Binding-site contacts:
Ligand atom O6 contacts residue DC1 of chain 6.C at 2.9 Å (h-bond).
Ligand atom OP1 contacts residue ARG251 of chain 12.A at 3.4 Å (salt-bridge).
Ligand atom O4' contacts residue ASP535 of chain 12.A at 3.7 Å.
Ligand atom N2 contacts residue ILE172 of chain 5.A at 3.6 Å.
Ligand atom C5' contacts residue ARG251 of chain 12.A at 3.8 Å.
Ligand atom C6 contacts residue LYS186 of chain 12.A at 3.7 Å.
Ligand atom N4 contacts residue ASN380 of chain 6.A at 3.1 Å (h-bond).
Ligand atom C2 contacts residue ARG170 of chain 5.A at 3.9 Å.
Ligand atom N1 contacts residue DC1 of chain 6.C at 2.9 Å (h-bond).
Ligand atom C4 contacts residue LYS379 of chain 6.A at 3.9 Å.
Ligand atom O2 contacts residue LYS185 of chain 12.A at 3.7 Å.
Ligand atom N1 contacts residue ARG170 of chain 5.A at 2.5 Å (salt-bridge).
Ligand atom O2 contacts residue ARG184 of chain 12.A at 3.7 Å.
Ligand atom N3 contacts residue LYS186 of chain 12.A at 3.5 Å.
Ligand atom OP1 contacts residue ARG184 of chain 12.A at 2.5 Å (salt-bridge).
Ligand atom C5 contacts residue ARG170 of chain 5.A at 3.1 Å.
Ligand atom C6 contacts residue ARG170 of chain 5.A at 1.9 Å.
Ligand atom N2 contacts residue DC1 of chain 6.C at 2.8 Å (h-bond).
Ligand atom N3 contacts residue ILE172 of chain 5.A at 3.5 Å.
Ligand atom P contacts residue ARG184 of chain 12.A at 2.8 Å.
Ligand atom C4 contacts residue ILE172 of chain 5.A at 3.5 Å (hydrophobic).
Ligand atom O6 contacts residue ARG170 of chain 5.A at 0.9 Å (salt-bridge).
Ligand atom C4 contacts residue LYS186 of chain 12.A at 3.6 Å.
Ligand atom C6 contacts residue DC1 of chain 6.C at 3.5 Å.
Ligand atom N4 contacts residue LYS186 of chain 12.A at 3.9 Å.
Ligand atom N2 contacts residue PRO171 of chain 5.A at 2.9 Å (h-bond).
Ligand atom N4 contacts residue LYS379 of chain 6.A at 3.0 Å (salt-bridge).
Ligand atom C5 contacts residue LYS186 of chain 12.A at 3.6 Å.
Ligand atom N4 contacts residue LEU169 of chain 5.A at 3.9 Å.
Ligand atom N7 contacts residue ARG170 of chain 5.A at 3.8 Å.
Ligand atom C2 contacts residue DC1 of chain 6.C at 3.5 Å.
Ligand atom N4 contacts residue ILE172 of chain 5.A at 3.7 Å.
Ligand atom C5' contacts residue ARG184 of chain 12.A at 3.4 Å.
Ligand atom C2 contacts residue ILE172 of chain 5.A at 3.8 Å (hydrophobic).
Ligand atom N1 contacts residue PRO171 of chain 5.A at 3.8 Å.
Ligand atom O5' contacts residue ARG184 of chain 12.A at 2.3 Å (salt-bridge).
Ligand atom C4' contacts residue ARG251 of chain 12.A at 3.8 Å.
Ligand atom O3' contacts residue ARG184 of chain 12.A at 3.1 Å (salt-bridge).
Ligand atom C4' contacts residue ARG184 of chain 12.A at 3.4 Å.
Ligand atom C2 contacts residue PRO171 of chain 5.A at 3.6 Å (hydrophobic).

Sequence of chain 6.A:
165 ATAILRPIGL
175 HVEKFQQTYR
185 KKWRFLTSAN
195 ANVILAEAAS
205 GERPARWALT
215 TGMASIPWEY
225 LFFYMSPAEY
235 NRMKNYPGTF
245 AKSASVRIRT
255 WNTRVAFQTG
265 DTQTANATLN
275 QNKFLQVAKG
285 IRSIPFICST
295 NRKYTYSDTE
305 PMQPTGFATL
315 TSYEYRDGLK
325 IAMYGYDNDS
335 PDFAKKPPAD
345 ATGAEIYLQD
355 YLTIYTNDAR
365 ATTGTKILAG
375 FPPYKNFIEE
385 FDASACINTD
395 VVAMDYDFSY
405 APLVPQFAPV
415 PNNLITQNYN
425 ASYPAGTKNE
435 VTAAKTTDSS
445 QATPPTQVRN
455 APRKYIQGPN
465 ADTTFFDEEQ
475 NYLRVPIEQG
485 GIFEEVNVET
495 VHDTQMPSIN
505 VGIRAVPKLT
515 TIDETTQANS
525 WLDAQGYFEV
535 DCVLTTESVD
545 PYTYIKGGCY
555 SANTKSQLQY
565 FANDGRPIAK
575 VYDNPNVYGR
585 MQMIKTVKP

This small molecule binds to this protein.
Small molecule (SMILES): N=c1ccn([C@H]2C[C@H](O[P](=O)(O)OC[C@H]3O[C@@H](n4cnc5c(=O)nc(N)[nH]c54)C[C@@H]3O)[C@@H](COP(=O)=O)O2)c(=O)[nH]1

Sequence of chain 5.A:
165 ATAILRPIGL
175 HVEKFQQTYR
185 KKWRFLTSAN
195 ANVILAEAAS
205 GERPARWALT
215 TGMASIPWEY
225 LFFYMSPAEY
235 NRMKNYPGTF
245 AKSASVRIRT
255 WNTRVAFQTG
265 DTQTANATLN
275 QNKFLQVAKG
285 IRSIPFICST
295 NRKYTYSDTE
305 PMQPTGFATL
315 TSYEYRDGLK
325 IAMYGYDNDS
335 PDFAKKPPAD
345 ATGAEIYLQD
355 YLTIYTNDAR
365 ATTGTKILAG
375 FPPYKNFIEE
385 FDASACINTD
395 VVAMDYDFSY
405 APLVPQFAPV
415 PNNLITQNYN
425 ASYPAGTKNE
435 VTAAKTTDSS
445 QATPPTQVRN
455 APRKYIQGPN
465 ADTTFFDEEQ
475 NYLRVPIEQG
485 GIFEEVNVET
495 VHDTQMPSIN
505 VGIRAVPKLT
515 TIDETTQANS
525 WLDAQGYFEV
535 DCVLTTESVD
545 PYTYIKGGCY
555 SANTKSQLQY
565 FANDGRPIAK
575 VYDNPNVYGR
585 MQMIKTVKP

Sequence of chain 12.A:
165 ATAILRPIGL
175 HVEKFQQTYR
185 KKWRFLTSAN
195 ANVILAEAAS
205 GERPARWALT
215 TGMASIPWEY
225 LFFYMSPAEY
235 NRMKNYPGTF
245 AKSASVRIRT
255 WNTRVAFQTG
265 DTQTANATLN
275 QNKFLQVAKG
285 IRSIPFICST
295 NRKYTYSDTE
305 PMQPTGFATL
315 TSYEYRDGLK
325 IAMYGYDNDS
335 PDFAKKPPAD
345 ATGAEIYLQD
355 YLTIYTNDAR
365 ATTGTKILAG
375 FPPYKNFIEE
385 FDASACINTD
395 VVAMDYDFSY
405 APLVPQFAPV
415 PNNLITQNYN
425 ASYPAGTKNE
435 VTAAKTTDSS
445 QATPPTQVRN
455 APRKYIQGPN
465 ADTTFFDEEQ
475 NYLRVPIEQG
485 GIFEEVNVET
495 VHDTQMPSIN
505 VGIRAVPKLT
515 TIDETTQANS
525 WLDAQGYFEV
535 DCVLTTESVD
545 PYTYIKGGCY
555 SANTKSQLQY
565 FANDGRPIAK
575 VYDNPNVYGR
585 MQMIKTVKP